Sequence of chain 1.A:
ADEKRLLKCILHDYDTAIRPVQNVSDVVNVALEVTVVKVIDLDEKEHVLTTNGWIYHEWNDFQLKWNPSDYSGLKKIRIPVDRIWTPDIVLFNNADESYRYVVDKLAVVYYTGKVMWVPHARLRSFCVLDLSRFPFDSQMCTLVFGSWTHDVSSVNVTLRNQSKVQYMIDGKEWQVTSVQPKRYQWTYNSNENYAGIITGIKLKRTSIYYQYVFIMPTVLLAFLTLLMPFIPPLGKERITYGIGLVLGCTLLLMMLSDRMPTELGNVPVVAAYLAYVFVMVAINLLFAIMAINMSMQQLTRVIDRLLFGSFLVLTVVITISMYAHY

This protein binds this small molecule.
Small molecule (SMILES): CC(=O)N[C@@H]1[C@@H](O)[C@H](O)[C@@H](CO)O[C@H]1O

Binding-site contacts:
Ligand atom C2 contacts residue ASN199 of chain 1.A at 2.6 Å.
Ligand atom O5 contacts residue ASN199 of chain 1.A at 2.3 Å (h-bond).
Ligand atom O5 contacts residue ARG226 of chain 1.A at 2.7 Å (salt-bridge).
Ligand atom C5 contacts residue ASN199 of chain 1.A at 3.5 Å.
Ligand atom N2 contacts residue ASN199 of chain 1.A at 3.4 Å (h-bond).
Ligand atom O3 contacts residue ARG226 of chain 1.A at 2.9 Å (salt-bridge).
Ligand atom O6 contacts residue ARG226 of chain 1.A at 3.7 Å.
Ligand atom C5 contacts residue ARG226 of chain 1.A at 3.6 Å.
Ligand atom C1 contacts residue ASN199 of chain 1.A at 1.5 Å.
Ligand atom O3 contacts residue ASN199 of chain 1.A at 4.3 Å.
Ligand atom O6 contacts residue ASN199 of chain 1.A at 4.0 Å.
Ligand atom C4 contacts residue ASN199 of chain 1.A at 4.2 Å.
Ligand atom C7 contacts residue ASN199 of chain 1.A at 3.8 Å.
Ligand atom O7 contacts residue ASN199 of chain 1.A at 4.5 Å.
Ligand atom C2 contacts residue ARG226 of chain 1.A at 3.4 Å.
Ligand atom C4 contacts residue ARG226 of chain 1.A at 4.2 Å.
Ligand atom C1 contacts residue ARG226 of chain 1.A at 3.4 Å.
Ligand atom C3 contacts residue ASN199 of chain 1.A at 3.8 Å.
Ligand atom C6 contacts residue ARG226 of chain 1.A at 3.5 Å.
Ligand atom C3 contacts residue ARG226 of chain 1.A at 3.7 Å.
Ligand atom C8 contacts residue ASN199 of chain 1.A at 4.1 Å.
Ligand atom C8 contacts residue ASN72 of chain 1.A at 3.5 Å.